Sequence of chain 1.C:
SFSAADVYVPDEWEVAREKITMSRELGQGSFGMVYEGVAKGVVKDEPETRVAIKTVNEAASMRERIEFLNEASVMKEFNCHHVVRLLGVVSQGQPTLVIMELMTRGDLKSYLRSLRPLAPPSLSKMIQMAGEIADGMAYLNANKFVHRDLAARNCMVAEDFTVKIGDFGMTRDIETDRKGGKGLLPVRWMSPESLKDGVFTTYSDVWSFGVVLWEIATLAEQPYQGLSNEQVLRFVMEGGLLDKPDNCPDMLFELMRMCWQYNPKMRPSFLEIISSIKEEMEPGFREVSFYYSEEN

Binding-site contacts:
Ligand atom C20 contacts residue MET164 of chain 1.C at 3.5 Å (hydrophobic).
Ligand atom O2 contacts residue GLU102 of chain 1.C at 3.6 Å.
Ligand atom C2 contacts residue THR105 of chain 1.C at 3.9 Å.
Ligand atom C2 contacts residue LEU27 of chain 1.C at 3.6 Å (hydrophobic).
Ligand atom BR1 contacts residue VAL35 of chain 1.C at 3.4 Å.
Ligand atom C5 contacts residue LEU27 of chain 1.C at 3.7 Å (hydrophobic).
Ligand atom BR1 contacts residue GLY30 of chain 1.C at 3.8 Å.
Ligand atom O2 contacts residue LEU103 of chain 1.C at 3.5 Å.
Ligand atom BR1 contacts residue GLN29 of chain 1.C at 3.6 Å.
Ligand atom C11 contacts residue THR105 of chain 1.C at 3.7 Å.
Ligand atom C3 contacts residue LEU27 of chain 1.C at 3.9 Å (hydrophobic).
Ligand atom C15 contacts residue VAL35 of chain 1.C at 3.9 Å (hydrophobic).
Ligand atom C21 contacts residue ALA53 of chain 1.C at 3.5 Å (hydrophobic).
Ligand atom N3 contacts residue MET164 of chain 1.C at 3.9 Å.
Ligand atom C12 contacts residue LEU27 of chain 1.C at 3.6 Å (hydrophobic).
Ligand atom C16 contacts residue VAL35 of chain 1.C at 3.7 Å (hydrophobic).
Ligand atom O1 contacts residue MET101 of chain 1.C at 3.5 Å.
Ligand atom N3 contacts residue GLU102 of chain 1.C at 3.2 Å (salt-bridge).
Ligand atom C11 contacts residue ARG106 of chain 1.C at 3.7 Å.
Ligand atom O2 contacts residue ALA53 of chain 1.C at 3.7 Å.
Ligand atom O1 contacts residue VAL85 of chain 1.C at 3.5 Å.
Ligand atom C21 contacts residue MET104 of chain 1.C at 3.8 Å (hydrophobic).
Ligand atom C4 contacts residue LEU27 of chain 1.C at 4.0 Å (hydrophobic).
Ligand atom C21 contacts residue GLU102 of chain 1.C at 3.8 Å.
Ligand atom C2 contacts residue GLY107 of chain 1.C at 3.9 Å.
Ligand atom N3 contacts residue ALA53 of chain 1.C at 3.6 Å.
Ligand atom C19 contacts residue MET164 of chain 1.C at 3.2 Å (hydrophobic).
Ligand atom C3 contacts residue GLY107 of chain 1.C at 3.8 Å.
Ligand atom C13 contacts residue ALA53 of chain 1.C at 4.0 Å (hydrophobic).
Ligand atom C13 contacts residue MET164 of chain 1.C at 3.9 Å (hydrophobic).
Ligand atom C3 contacts residue MET104 of chain 1.C at 3.6 Å (hydrophobic).
Ligand atom C2 contacts residue MET104 of chain 1.C at 3.3 Å (hydrophobic).
Ligand atom N2 contacts residue MET104 of chain 1.C at 3.3 Å (h-bond).
Ligand atom C4 contacts residue GLY107 of chain 1.C at 3.9 Å.
Ligand atom N2 contacts residue LEU27 of chain 1.C at 3.9 Å.
Ligand atom C1 contacts residue LEU27 of chain 1.C at 3.8 Å (hydrophobic).
Ligand atom C1 contacts residue THR105 of chain 1.C at 3.5 Å.
Ligand atom C18 contacts residue MET164 of chain 1.C at 3.6 Å (hydrophobic).
Ligand atom C14 contacts residue MET164 of chain 1.C at 3.4 Å (hydrophobic).
Ligand atom O2 contacts residue MET104 of chain 1.C at 2.7 Å (h-bond).

A small-molecule ligand and the protein it binds are described below.
Small molecule (SMILES): O=C1NC(=O)c2ccc(Br)cc2/C1=C/Nc1ccc(CN2CCCC2)cc1